The small molecule below binds the protein below.
Small molecule (SMILES): Oc1ccc(CN2CCOCC2)c2cccnc12

Sequence of chain 1.A:
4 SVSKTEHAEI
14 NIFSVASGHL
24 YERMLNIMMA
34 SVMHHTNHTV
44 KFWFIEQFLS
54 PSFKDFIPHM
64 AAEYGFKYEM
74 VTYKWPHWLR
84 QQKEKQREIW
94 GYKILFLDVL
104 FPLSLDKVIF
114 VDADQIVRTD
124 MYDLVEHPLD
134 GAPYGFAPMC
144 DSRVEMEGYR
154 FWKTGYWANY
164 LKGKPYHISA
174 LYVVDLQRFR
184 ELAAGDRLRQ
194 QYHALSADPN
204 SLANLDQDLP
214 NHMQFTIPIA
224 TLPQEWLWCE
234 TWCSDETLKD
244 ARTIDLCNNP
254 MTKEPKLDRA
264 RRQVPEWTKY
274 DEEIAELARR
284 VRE

Binding-site contacts:
Ligand atom C6 contacts residue PHE154 of chain 1.A at 3.5 Å (hydrophobic).
Ligand atom C2 contacts residue ASP211 of chain 1.A at 4.2 Å.
Ligand atom C11 contacts residue TYR159 of chain 1.A at 3.5 Å (hydrophobic).
Ligand atom C1 contacts residue LEU205 of chain 1.A at 3.4 Å (hydrophobic).
Ligand atom C2 contacts residue LEU205 of chain 1.A at 3.3 Å (hydrophobic).
Ligand atom O contacts residue LEU205 of chain 1.A at 4.3 Å.
Ligand atom O contacts residue LEU198 of chain 1.A at 4.3 Å.
Ligand atom C10 contacts residue TYR159 of chain 1.A at 3.8 Å (hydrophobic).
Ligand atom C12 contacts residue TYR159 of chain 1.A at 4.2 Å (hydrophobic).
Ligand atom C12 contacts residue TRP160 of chain 1.A at 3.9 Å (hydrophobic).
Ligand atom C5 contacts residue ASP211 of chain 1.A at 3.0 Å.
Ligand atom C6 contacts residue TRP160 of chain 1.A at 3.1 Å (hydrophobic).
Ligand atom C6 contacts residue ASN207 of chain 1.A at 4.0 Å.
Ligand atom C11 contacts residue TRP160 of chain 1.A at 3.5 Å (hydrophobic).
Ligand atom C5 contacts residue TRP160 of chain 1.A at 3.1 Å (hydrophobic).
Ligand atom C7 contacts residue ALA206 of chain 1.A at 4.0 Å (hydrophobic).
Ligand atom C3 contacts residue TRP160 of chain 1.A at 3.9 Å (hydrophobic).
Ligand atom C4 contacts residue TRP160 of chain 1.A at 3.9 Å (hydrophobic).
Ligand atom C1 contacts residue SER204 of chain 1.A at 3.5 Å.
Ligand atom C8 contacts residue ASN203 of chain 1.A at 4.2 Å.
Ligand atom N1 contacts residue HIS215 of chain 1.A at 4.3 Å.
Ligand atom C9 contacts residue TRP160 of chain 1.A at 3.6 Å (hydrophobic).
Ligand atom O1 contacts residue ASN207 of chain 1.A at 4.1 Å.
Ligand atom N1 contacts residue TYR163 of chain 1.A at 4.3 Å.
Ligand atom N1 contacts residue TRP160 of chain 1.A at 4.0 Å.
Ligand atom C contacts residue TRP160 of chain 1.A at 4.1 Å (hydrophobic).
Ligand atom C5 contacts residue ASN207 of chain 1.A at 4.2 Å.
Ligand atom C10 contacts residue TRP160 of chain 1.A at 3.3 Å (hydrophobic).
Ligand atom C12 contacts residue TYR163 of chain 1.A at 3.7 Å (hydrophobic).
Ligand atom N contacts residue ALA206 of chain 1.A at 4.0 Å.
Ligand atom O1 contacts residue ALA206 of chain 1.A at 3.9 Å.
Ligand atom C5 contacts residue ALA206 of chain 1.A at 4.2 Å (hydrophobic).
Ligand atom C8 contacts residue ALA206 of chain 1.A at 3.5 Å (hydrophobic).
Ligand atom O contacts residue HIS215 of chain 1.A at 3.3 Å (h-bond).
Ligand atom C6 contacts residue ASP211 of chain 1.A at 4.1 Å.
Ligand atom N contacts residue TRP160 of chain 1.A at 4.1 Å.
Ligand atom C2 contacts residue SER204 of chain 1.A at 4.0 Å.
Ligand atom C13 contacts residue TRP160 of chain 1.A at 3.7 Å (hydrophobic).
Ligand atom N contacts residue ASP211 of chain 1.A at 3.8 Å.
Ligand atom O1 contacts residue PHE154 of chain 1.A at 4.1 Å.